A small-molecule ligand and the protein it binds are described below.
Small molecule (SMILES): N[C@@H](Cc1ccc(O)cc1)C(=O)O

Binding-site contacts:
Ligand atom OH contacts residue GLY158 of chain 9.A at 3.5 Å.
Ligand atom O contacts residue LEU1 of chain 9.J at 0.0 Å (h-bond).
Ligand atom CA contacts residue GOL1 of chain 9.O at 3.7 Å.
Ligand atom CA contacts residue PRO138 of chain 9.A at 3.8 Å (hydrophobic).
Ligand atom CZ contacts residue GLY158 of chain 9.A at 3.8 Å.
Ligand atom CA contacts residue LEU1 of chain 9.J at 0.1 Å (hydrophobic).
Ligand atom O contacts residue SER141 of chain 9.A at 2.5 Å (h-bond).
Ligand atom CB contacts residue LEU1 of chain 9.J at 0.8 Å (hydrophobic).
Ligand atom CE2 contacts residue LEU1 of chain 9.J at 1.3 Å (hydrophobic).
Ligand atom CG contacts residue LEU1 of chain 9.J at 1.0 Å (hydrophobic).
Ligand atom CZ contacts residue LEU1 of chain 9.J at 2.0 Å (hydrophobic).
Ligand atom CE1 contacts residue LEU1 of chain 9.J at 2.1 Å (hydrophobic).
Ligand atom O contacts residue PRO138 of chain 9.A at 3.7 Å.
Ligand atom CD1 contacts residue GLU137 of chain 9.A at 3.6 Å.
Ligand atom N contacts residue GOL1 of chain 9.O at 2.4 Å (h-bond).
Ligand atom OH contacts residue GLY160 of chain 9.A at 3.0 Å (h-bond).
Ligand atom CD2 contacts residue ALA136 of chain 9.A at 3.5 Å (hydrophobic).
Ligand atom C contacts residue SER141 of chain 9.A at 1.6 Å.
Ligand atom CA contacts residue SER141 of chain 9.A at 2.4 Å.
Ligand atom OH contacts residue SER159 of chain 9.A at 3.3 Å.
Ligand atom OXT contacts residue LEU1 of chain 9.J at 0.0 Å (h-bond).
Ligand atom CD2 contacts residue GLY157 of chain 9.A at 3.8 Å.
Ligand atom C contacts residue HIS33 of chain 9.A at 3.7 Å.
Ligand atom CB contacts residue SER141 of chain 9.A at 2.5 Å.
Ligand atom C contacts residue LEU1 of chain 9.J at 0.0 Å (hydrophobic).
Ligand atom O contacts residue GLY139 of chain 9.A at 2.8 Å (h-bond).
Ligand atom N contacts residue LEU1 of chain 9.J at 0.0 Å (h-bond).
Ligand atom CE2 contacts residue ALA136 of chain 9.A at 3.5 Å (hydrophobic).
Ligand atom CE2 contacts residue GLY158 of chain 9.A at 3.7 Å.
Ligand atom O contacts residue ASP140 of chain 9.A at 3.8 Å.
Ligand atom OXT contacts residue HIS33 of chain 9.A at 2.7 Å (h-bond).
Ligand atom OXT contacts residue SER141 of chain 9.A at 2.3 Å (h-bond).
Ligand atom CD1 contacts residue LEU1 of chain 9.J at 1.8 Å (hydrophobic).
Ligand atom OH contacts residue LEU1 of chain 9.J at 3.4 Å.
Ligand atom CB contacts residue GLU137 of chain 9.A at 3.9 Å.
Ligand atom CD2 contacts residue LEU1 of chain 9.J at 0.7 Å (hydrophobic).
Ligand atom OH contacts residue ALA136 of chain 9.A at 3.2 Å (h-bond).
Ligand atom N contacts residue SER141 of chain 9.A at 3.0 Å (h-bond).
Ligand atom CD1 contacts residue PRO138 of chain 9.A at 3.5 Å (hydrophobic).
Ligand atom CZ contacts residue ALA136 of chain 9.A at 3.2 Å (hydrophobic).

Sequence of chain 9.A:
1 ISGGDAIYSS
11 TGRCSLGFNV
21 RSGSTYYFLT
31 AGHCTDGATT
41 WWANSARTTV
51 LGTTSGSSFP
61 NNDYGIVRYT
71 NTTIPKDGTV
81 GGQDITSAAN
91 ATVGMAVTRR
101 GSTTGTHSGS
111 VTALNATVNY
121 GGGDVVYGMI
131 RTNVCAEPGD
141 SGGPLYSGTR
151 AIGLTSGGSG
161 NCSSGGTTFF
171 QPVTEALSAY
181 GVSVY